Sequence of chain 1.A:
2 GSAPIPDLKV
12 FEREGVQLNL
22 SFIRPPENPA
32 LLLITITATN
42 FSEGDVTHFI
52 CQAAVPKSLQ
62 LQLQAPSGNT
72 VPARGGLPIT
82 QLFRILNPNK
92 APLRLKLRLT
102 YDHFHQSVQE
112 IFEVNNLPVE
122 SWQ

Binding-site contacts:
Ligand atom C contacts residue GLN53 of chain 1.A at 3.8 Å.
Ligand atom O contacts residue ALA55 of chain 1.A at 3.5 Å.
Ligand atom O contacts residue EDO1 of chain 1.D at 3.1 Å.
Ligand atom N contacts residue EDO1 of chain 1.D at 3.5 Å.
Ligand atom O contacts residue LYS58 of chain 1.A at 2.7 Å (salt-bridge).
Ligand atom CE1 contacts residue LYS97 of chain 1.A at 3.5 Å.
Ligand atom O contacts residue PRO57 of chain 1.A at 3.4 Å.
Ligand atom OD1 contacts residue EDO1 of chain 1.D at 2.8 Å (h-bond).
Ligand atom CE1 contacts residue GLN53 of chain 1.A at 3.8 Å.
Ligand atom O contacts residue VAL56 of chain 1.A at 3.8 Å.
Ligand atom CZ2 contacts residue ARG95 of chain 1.A at 3.4 Å.
Ligand atom CG contacts residue SER59 of chain 1.A at 3.6 Å.
Ligand atom ND2 contacts residue EDO1 of chain 1.D at 3.3 Å.
Ligand atom CE3 contacts residue VAL56 of chain 1.A at 3.8 Å (hydrophobic).
Ligand atom CA contacts residue VAL56 of chain 1.A at 3.5 Å (hydrophobic).
Ligand atom O contacts residue LYS58 of chain 1.A at 3.3 Å (salt-bridge).
Ligand atom C contacts residue LYS58 of chain 1.A at 3.8 Å.
Ligand atom CE3 contacts residue ALA55 of chain 1.A at 3.5 Å (hydrophobic).
Ligand atom C contacts residue EDO1 of chain 1.D at 3.4 Å.
Ligand atom CG contacts residue VAL56 of chain 1.A at 3.8 Å (hydrophobic).
Ligand atom CB contacts residue VAL56 of chain 1.A at 3.5 Å (hydrophobic).
Ligand atom CB contacts residue SER59 of chain 1.A at 3.7 Å.
Ligand atom CB contacts residue ALA55 of chain 1.A at 3.9 Å (hydrophobic).
Ligand atom CE1 contacts residue ALA54 of chain 1.A at 3.7 Å (hydrophobic).
Ligand atom CE1 contacts residue ALA55 of chain 1.A at 3.7 Å (hydrophobic).
Ligand atom CA contacts residue LYS58 of chain 1.A at 3.8 Å.
Ligand atom CB contacts residue PRO57 of chain 1.A at 3.8 Å (hydrophobic).
Ligand atom CZ3 contacts residue LYS97 of chain 1.A at 3.7 Å.
Ligand atom CA contacts residue EDO1 of chain 1.D at 3.8 Å.
Ligand atom CZ3 contacts residue ALA55 of chain 1.A at 3.7 Å (hydrophobic).
Ligand atom O contacts residue GLN53 of chain 1.A at 2.5 Å (h-bond).
Ligand atom C contacts residue LYS58 of chain 1.A at 3.6 Å.
Ligand atom OD2 contacts residue LYS58 of chain 1.A at 3.1 Å (salt-bridge).
Ligand atom CD1 contacts residue ALA54 of chain 1.A at 3.7 Å (hydrophobic).
Ligand atom O contacts residue ALA54 of chain 1.A at 3.5 Å (h-bond).
Ligand atom N contacts residue LYS58 of chain 1.A at 3.5 Å.
Ligand atom CG contacts residue EDO1 of chain 1.D at 3.5 Å.
Ligand atom CB contacts residue LYS58 of chain 1.A at 3.4 Å.
Ligand atom O contacts residue PRO57 of chain 1.A at 3.2 Å.
Ligand atom CH2 contacts residue ARG95 of chain 1.A at 3.4 Å.

A small-molecule ligand and the protein it binds are described below.
Small molecule (SMILES): NC(=O)C[C@H](NC(=O)[C@H](Cc1ccccc1)NC(=O)[C@H](CC(=O)O)NC(=O)[C@H](CC1=c2ccccc2=NC1)NC(=O)[C@H](CC(=O)O)NC(=O)[C@@H]1CCCN1)C(N)=O